A small-molecule ligand and the protein it binds are described below.
Small molecule (SMILES): CC(=O)N[C@@H]1[C@@H](O)[C@H](O)[C@@H](CO)O[C@H]1O

Binding-site contacts:
Ligand atom C5 contacts residue ASN48 of chain 1.B at 3.7 Å.
Ligand atom O5 contacts residue ASN48 of chain 1.B at 2.4 Å (h-bond).
Ligand atom N2 contacts residue ASN48 of chain 1.B at 2.8 Å (h-bond).
Ligand atom C2 contacts residue ASN48 of chain 1.B at 2.4 Å.
Ligand atom C4 contacts residue ASN48 of chain 1.B at 4.2 Å.
Ligand atom C8 contacts residue ASN48 of chain 1.B at 4.3 Å.
Ligand atom C3 contacts residue ASN48 of chain 1.B at 3.8 Å.
Ligand atom C7 contacts residue ASN48 of chain 1.B at 3.1 Å.
Ligand atom C5 contacts residue TYR15 of chain 1.B at 3.6 Å (hydrophobic).
Ligand atom C6 contacts residue TYR15 of chain 1.B at 3.5 Å (hydrophobic).
Ligand atom C1 contacts residue TYR15 of chain 1.B at 4.1 Å (hydrophobic).
Ligand atom C1 contacts residue ASN48 of chain 1.B at 1.4 Å.
Ligand atom O5 contacts residue TYR15 of chain 1.B at 3.3 Å.
Ligand atom O7 contacts residue ASN48 of chain 1.B at 3.1 Å (h-bond).

Sequence of chain 1.B:
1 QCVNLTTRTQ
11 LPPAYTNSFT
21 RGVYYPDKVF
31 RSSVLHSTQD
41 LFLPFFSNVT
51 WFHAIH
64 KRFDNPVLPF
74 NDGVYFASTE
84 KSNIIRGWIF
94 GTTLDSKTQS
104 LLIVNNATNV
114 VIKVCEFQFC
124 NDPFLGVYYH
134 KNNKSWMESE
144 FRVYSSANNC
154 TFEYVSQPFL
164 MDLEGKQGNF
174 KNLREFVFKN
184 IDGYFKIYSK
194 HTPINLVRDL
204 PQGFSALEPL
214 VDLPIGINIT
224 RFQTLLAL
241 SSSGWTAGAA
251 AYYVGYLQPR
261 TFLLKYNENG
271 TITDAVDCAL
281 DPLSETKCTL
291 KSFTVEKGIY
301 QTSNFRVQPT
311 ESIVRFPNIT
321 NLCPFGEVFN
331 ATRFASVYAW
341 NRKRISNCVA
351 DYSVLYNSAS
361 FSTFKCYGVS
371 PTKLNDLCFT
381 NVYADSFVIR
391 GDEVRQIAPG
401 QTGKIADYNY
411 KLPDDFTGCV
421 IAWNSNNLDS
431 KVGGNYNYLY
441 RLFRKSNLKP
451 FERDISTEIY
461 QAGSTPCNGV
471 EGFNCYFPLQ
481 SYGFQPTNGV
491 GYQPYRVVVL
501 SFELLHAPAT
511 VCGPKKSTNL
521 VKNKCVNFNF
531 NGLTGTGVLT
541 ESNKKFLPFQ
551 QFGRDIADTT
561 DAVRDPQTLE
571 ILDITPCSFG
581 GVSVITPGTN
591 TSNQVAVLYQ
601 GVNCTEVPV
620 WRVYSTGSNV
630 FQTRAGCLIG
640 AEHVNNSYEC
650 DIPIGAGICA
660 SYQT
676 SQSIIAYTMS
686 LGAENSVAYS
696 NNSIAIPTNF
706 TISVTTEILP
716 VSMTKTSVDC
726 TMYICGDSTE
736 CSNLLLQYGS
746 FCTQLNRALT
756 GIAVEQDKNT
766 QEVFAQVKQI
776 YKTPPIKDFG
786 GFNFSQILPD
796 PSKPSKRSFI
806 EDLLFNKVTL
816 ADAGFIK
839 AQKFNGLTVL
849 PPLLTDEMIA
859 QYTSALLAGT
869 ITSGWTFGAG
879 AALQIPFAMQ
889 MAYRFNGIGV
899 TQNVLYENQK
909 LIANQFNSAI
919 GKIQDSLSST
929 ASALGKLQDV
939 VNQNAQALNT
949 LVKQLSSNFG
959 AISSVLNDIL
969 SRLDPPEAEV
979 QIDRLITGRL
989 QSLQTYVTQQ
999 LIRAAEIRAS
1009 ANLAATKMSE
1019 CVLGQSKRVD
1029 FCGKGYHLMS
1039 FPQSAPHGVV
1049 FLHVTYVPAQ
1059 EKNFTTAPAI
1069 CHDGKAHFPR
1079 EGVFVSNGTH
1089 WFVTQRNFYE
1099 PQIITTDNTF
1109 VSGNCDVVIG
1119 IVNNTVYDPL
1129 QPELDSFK